Sequence of chain 1.A:
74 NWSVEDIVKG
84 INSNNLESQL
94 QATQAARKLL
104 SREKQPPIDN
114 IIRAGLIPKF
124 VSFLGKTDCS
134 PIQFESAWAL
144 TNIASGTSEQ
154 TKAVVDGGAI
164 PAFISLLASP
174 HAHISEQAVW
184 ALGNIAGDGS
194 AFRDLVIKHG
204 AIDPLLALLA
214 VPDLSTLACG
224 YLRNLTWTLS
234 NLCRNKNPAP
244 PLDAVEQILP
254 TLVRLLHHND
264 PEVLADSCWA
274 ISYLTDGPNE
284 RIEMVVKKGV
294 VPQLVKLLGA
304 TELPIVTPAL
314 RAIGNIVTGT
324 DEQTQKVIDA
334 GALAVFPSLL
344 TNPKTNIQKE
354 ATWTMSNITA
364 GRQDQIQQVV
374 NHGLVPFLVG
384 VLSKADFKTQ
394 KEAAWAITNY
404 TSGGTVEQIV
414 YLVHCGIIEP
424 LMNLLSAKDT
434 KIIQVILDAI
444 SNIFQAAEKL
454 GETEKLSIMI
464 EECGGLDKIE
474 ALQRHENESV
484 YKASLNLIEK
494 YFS

A small-molecule ligand and the protein it binds are described below.
Small molecule (SMILES): C[C@H](N)C(=O)N[C@H](C(=O)N[C@@H](CCCN=C(N)N)C(=O)N[C@@H](CCCCN)C(=O)N[C@@H](CCCN=C(N)N)C(=O)N1CCC[C@H]1C(=O)N[C@H](C=O)CCCN=C(N)N)[C@@H](C)O

Binding-site contacts:
Ligand atom N contacts residue TRP356 of chain 1.A at 3.7 Å.
Ligand atom NZ contacts residue THR327 of chain 1.A at 3.2 Å (h-bond).
Ligand atom NH1 contacts residue GLU395 of chain 1.A at 3.7 Å.
Ligand atom NE contacts residue ASN318 of chain 1.A at 3.0 Å (h-bond).
Ligand atom NE contacts residue ARG314 of chain 1.A at 3.8 Å.
Ligand atom CD contacts residue SER405 of chain 1.A at 3.4 Å.
Ligand atom CE contacts residue VAL320 of chain 1.A at 3.4 Å (hydrophobic).
Ligand atom C contacts residue ASN360 of chain 1.A at 3.6 Å.
Ligand atom NH2 contacts residue GLU353 of chain 1.A at 2.4 Å (salt-bridge).
Ligand atom CZ contacts residue GLU353 of chain 1.A at 3.0 Å.
Ligand atom NH2 contacts residue ARG314 of chain 1.A at 3.2 Å (salt-bridge).
Ligand atom CZ contacts residue TRP356 of chain 1.A at 3.8 Å (hydrophobic).
Ligand atom NE contacts residue SER405 of chain 1.A at 2.9 Å (h-bond).
Ligand atom CE contacts residue ASN360 of chain 1.A at 3.0 Å.
Ligand atom CZ contacts residue GLU395 of chain 1.A at 3.5 Å.
Ligand atom CD contacts residue ARG314 of chain 1.A at 3.6 Å.
Ligand atom NH2 contacts residue GLU395 of chain 1.A at 2.5 Å (salt-bridge).
Ligand atom N contacts residue ASN360 of chain 1.A at 2.8 Å (h-bond).
Ligand atom NH2 contacts residue TRP398 of chain 1.A at 3.5 Å.
Ligand atom NH2 contacts residue SER405 of chain 1.A at 3.2 Å (h-bond).
Ligand atom NE contacts residue TRP398 of chain 1.A at 3.5 Å.
Ligand atom NH1 contacts residue GLU353 of chain 1.A at 2.9 Å (salt-bridge).
Ligand atom NH1 contacts residue ARG314 of chain 1.A at 3.5 Å (salt-bridge).
Ligand atom CD contacts residue TRP398 of chain 1.A at 3.6 Å (hydrophobic).
Ligand atom NH2 contacts residue ASN318 of chain 1.A at 3.1 Å (h-bond).
Ligand atom O contacts residue ASN360 of chain 1.A at 3.2 Å (h-bond).
Ligand atom CZ contacts residue ASN318 of chain 1.A at 3.5 Å.
Ligand atom NH2 contacts residue TRP356 of chain 1.A at 3.3 Å.
Ligand atom NH2 contacts residue SER359 of chain 1.A at 3.0 Å (h-bond).
Ligand atom CA contacts residue ASN360 of chain 1.A at 3.4 Å.
Ligand atom CD contacts residue ASN360 of chain 1.A at 3.3 Å.
Ligand atom CZ contacts residue TRP398 of chain 1.A at 3.5 Å (hydrophobic).
Ligand atom CD contacts residue VAL320 of chain 1.A at 3.3 Å (hydrophobic).
Ligand atom CZ contacts residue SER405 of chain 1.A at 2.8 Å.
Ligand atom O contacts residue TRP356 of chain 1.A at 3.2 Å (h-bond).
Ligand atom NH1 contacts residue TRP398 of chain 1.A at 3.6 Å.
Ligand atom NZ contacts residue VAL320 of chain 1.A at 3.2 Å (h-bond).
Ligand atom NH1 contacts residue SER405 of chain 1.A at 3.1 Å (h-bond).
Ligand atom NZ contacts residue GLY322 of chain 1.A at 2.6 Å (h-bond).
Ligand atom O contacts residue ASN402 of chain 1.A at 3.8 Å.